The small molecule below binds the protein below.
Small molecule (SMILES): CC[C@@H](CC(=O)NCC1CCCCC1)n1c(N)nc2cc(Cl)ccc21

Sequence of chain 1.A:
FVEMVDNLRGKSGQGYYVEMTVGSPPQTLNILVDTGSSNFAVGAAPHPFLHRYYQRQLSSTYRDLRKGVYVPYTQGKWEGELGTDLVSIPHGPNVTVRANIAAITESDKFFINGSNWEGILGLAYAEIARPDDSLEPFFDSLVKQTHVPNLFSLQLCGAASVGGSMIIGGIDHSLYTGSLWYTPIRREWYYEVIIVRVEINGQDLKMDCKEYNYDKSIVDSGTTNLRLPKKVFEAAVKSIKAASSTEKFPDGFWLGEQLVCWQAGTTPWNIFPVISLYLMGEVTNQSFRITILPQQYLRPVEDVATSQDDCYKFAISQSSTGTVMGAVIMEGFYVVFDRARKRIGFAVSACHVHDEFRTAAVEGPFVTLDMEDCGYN

Binding-site contacts:
Ligand atom CL11 contacts residue TYR87 of chain 1.A at 3.5 Å.
Ligand atom N7 contacts residue SER51 of chain 1.A at 4.0 Å.
Ligand atom C8 contacts residue ASP48 of chain 1.A at 3.7 Å.
Ligand atom CL11 contacts residue PHE124 of chain 1.A at 4.1 Å.
Ligand atom CL11 contacts residue TRP92 of chain 1.A at 3.6 Å.
Ligand atom C15 contacts residue ASP244 of chain 1.A at 3.6 Å.
Ligand atom C13 contacts residue THR247 of chain 1.A at 4.3 Å.
Ligand atom N17 contacts residue GLY246 of chain 1.A at 3.0 Å (h-bond).
Ligand atom C8 contacts residue GLY50 of chain 1.A at 4.0 Å.
Ligand atom C23 contacts residue ILE134 of chain 1.A at 3.9 Å (hydrophobic).
Ligand atom C21 contacts residue LEU46 of chain 1.A at 4.2 Å (hydrophobic).
Ligand atom C23 contacts residue LEU46 of chain 1.A at 4.0 Å (hydrophobic).
Ligand atom C5 contacts residue SER51 of chain 1.A at 4.1 Å.
Ligand atom C25 contacts residue PHE124 of chain 1.A at 4.2 Å (hydrophobic).
Ligand atom C14 contacts residue TYR214 of chain 1.A at 3.9 Å (hydrophobic).
Ligand atom C15 contacts residue GLY246 of chain 1.A at 4.1 Å.
Ligand atom C23 contacts residue PHE124 of chain 1.A at 3.8 Å (hydrophobic).
Ligand atom C23 contacts residue TRP131 of chain 1.A at 4.0 Å (hydrophobic).
Ligand atom C22 contacts residue LEU46 of chain 1.A at 4.0 Å (hydrophobic).
Ligand atom C22 contacts residue ASP48 of chain 1.A at 3.9 Å.
Ligand atom C24 contacts residue PHE124 of chain 1.A at 3.5 Å (hydrophobic).
Ligand atom N7 contacts residue GLY50 of chain 1.A at 4.0 Å.
Ligand atom C15 contacts residue THR247 of chain 1.A at 3.4 Å.
Ligand atom C8 contacts residue ASP244 of chain 1.A at 3.9 Å.
Ligand atom C13 contacts residue ASP244 of chain 1.A at 3.3 Å.
Ligand atom C16 contacts residue GLY246 of chain 1.A at 4.0 Å.
Ligand atom C12 contacts residue ASP244 of chain 1.A at 3.9 Å.
Ligand atom C3 contacts residue TYR87 of chain 1.A at 4.1 Å (hydrophobic).
Ligand atom C22 contacts residue ILE134 of chain 1.A at 4.2 Å (hydrophobic).
Ligand atom C19 contacts residue GLY246 of chain 1.A at 3.5 Å.
Ligand atom C21 contacts residue GLY246 of chain 1.A at 4.1 Å.
Ligand atom N10 contacts residue GLY246 of chain 1.A at 4.0 Å.
Ligand atom C14 contacts residue GLY50 of chain 1.A at 4.0 Å.
Ligand atom N10 contacts residue ASP48 of chain 1.A at 3.0 Å (salt-bridge).
Ligand atom C5 contacts residue ASP48 of chain 1.A at 4.2 Å.
Ligand atom N7 contacts residue ASP48 of chain 1.A at 2.8 Å (salt-bridge).
Ligand atom N10 contacts residue ASP244 of chain 1.A at 2.8 Å (salt-bridge).
Ligand atom C6 contacts residue SER51 of chain 1.A at 4.3 Å.
Ligand atom C6 contacts residue ASP48 of chain 1.A at 3.7 Å.
Ligand atom N10 contacts residue GLY50 of chain 1.A at 3.6 Å.